Sequence of chain 1.K:
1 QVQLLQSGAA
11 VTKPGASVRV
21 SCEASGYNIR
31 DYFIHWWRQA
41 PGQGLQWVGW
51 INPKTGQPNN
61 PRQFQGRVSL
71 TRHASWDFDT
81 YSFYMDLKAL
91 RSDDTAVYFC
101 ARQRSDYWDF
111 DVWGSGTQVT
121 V

Sequence of chain 1.I:
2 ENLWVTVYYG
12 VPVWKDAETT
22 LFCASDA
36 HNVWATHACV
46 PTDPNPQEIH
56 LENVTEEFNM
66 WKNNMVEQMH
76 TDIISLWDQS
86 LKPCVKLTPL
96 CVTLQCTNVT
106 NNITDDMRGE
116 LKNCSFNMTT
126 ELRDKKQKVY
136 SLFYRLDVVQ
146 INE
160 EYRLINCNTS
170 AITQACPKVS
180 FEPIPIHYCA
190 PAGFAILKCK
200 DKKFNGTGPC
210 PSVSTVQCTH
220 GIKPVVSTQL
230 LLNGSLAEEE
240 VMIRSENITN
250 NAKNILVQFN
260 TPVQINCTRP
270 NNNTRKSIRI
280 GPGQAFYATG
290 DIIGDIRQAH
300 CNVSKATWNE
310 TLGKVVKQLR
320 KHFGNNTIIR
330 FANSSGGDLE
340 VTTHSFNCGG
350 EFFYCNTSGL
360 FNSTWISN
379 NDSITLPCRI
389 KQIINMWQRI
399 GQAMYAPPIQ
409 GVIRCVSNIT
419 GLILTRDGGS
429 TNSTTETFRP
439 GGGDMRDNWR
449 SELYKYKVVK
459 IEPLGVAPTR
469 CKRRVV

A protein and the small-molecule ligand that binds it are described below.
Small molecule (SMILES): CC(=O)N[C@H]1[C@H](O[C@H]2[C@H](O)[C@@H](NC(C)=O)CO[C@@H]2CO)O[C@H](CO)[C@@H](O[C@@H]2O[C@H](CO[C@H]3O[C@H](CO)[C@@H](O)[C@H](O[C@H]4O[C@H](CO)[C@@H](O)[C@H](O)[C@@H]4O)[C@@H]3O)[C@@H](O)[C@H](O[C@H]3O[C@H](CO)[C@@H](O)[C@H](O)[C@@H]3O)[C@@H]2O)[C@@H]1O

Binding-site contacts:
Ligand atom O5 contacts residue NAG1 of chain 1.WA at 3.9 Å.
Ligand atom C5 contacts residue NAG2 of chain 1.WA at 3.2 Å.
Ligand atom O6 contacts residue NAG1 of chain 1.WA at 3.7 Å.
Ligand atom C7 contacts residue ASN332 of chain 1.I at 4.0 Å.
Ligand atom C6 contacts residue NAG1 of chain 1.WA at 4.4 Å.
Ligand atom O2 contacts residue NAG2 of chain 1.WA at 4.2 Å.
Ligand atom C2 contacts residue NAG2 of chain 1.WA at 4.3 Å.
Ligand atom N2 contacts residue ASN332 of chain 1.I at 2.8 Å (h-bond).
Ligand atom C2 contacts residue NAG1 of chain 1.WA at 3.8 Å.
Ligand atom C6 contacts residue NAG2 of chain 1.WA at 3.2 Å.
Ligand atom C5 contacts residue ASN332 of chain 1.I at 3.7 Å.
Ligand atom O3 contacts residue NAG1 of chain 1.WA at 4.3 Å.
Ligand atom C4 contacts residue NAG2 of chain 1.WA at 4.2 Å.
Ligand atom N2 contacts residue SER333 of chain 1.I at 4.3 Å.
Ligand atom O7 contacts residue NAG1 of chain 1.WA at 4.1 Å.
Ligand atom C4 contacts residue ASN332 of chain 1.I at 4.2 Å.
Ligand atom C1 contacts residue NAG1 of chain 1.WA at 4.1 Å.
Ligand atom C3 contacts residue ASN332 of chain 1.I at 3.8 Å.
Ligand atom O5 contacts residue ASN332 of chain 1.I at 2.4 Å (h-bond).
Ligand atom C5 contacts residue NAG1 of chain 1.WA at 4.4 Å.
Ligand atom O6 contacts residue NAG2 of chain 1.WA at 4.0 Å.
Ligand atom C1 contacts residue ASN332 of chain 1.I at 1.4 Å.
Ligand atom C4 contacts residue NAG1 of chain 1.WA at 4.0 Å.
Ligand atom C8 contacts residue THR341 of chain 1.I at 3.4 Å.
Ligand atom C7 contacts residue LYS88 of chain 1.K at 4.3 Å.
Ligand atom C2 contacts residue ASN332 of chain 1.I at 2.4 Å.
Ligand atom O7 contacts residue LYS88 of chain 1.K at 4.0 Å.
Ligand atom O5 contacts residue NAG2 of chain 1.WA at 4.3 Å.
Ligand atom C8 contacts residue LYS88 of chain 1.K at 3.8 Å.
Ligand atom O6 contacts residue NAG2 of chain 1.WA at 4.0 Å.
Ligand atom O4 contacts residue NAG2 of chain 1.WA at 3.9 Å.